Sequence of chain 1.VA:
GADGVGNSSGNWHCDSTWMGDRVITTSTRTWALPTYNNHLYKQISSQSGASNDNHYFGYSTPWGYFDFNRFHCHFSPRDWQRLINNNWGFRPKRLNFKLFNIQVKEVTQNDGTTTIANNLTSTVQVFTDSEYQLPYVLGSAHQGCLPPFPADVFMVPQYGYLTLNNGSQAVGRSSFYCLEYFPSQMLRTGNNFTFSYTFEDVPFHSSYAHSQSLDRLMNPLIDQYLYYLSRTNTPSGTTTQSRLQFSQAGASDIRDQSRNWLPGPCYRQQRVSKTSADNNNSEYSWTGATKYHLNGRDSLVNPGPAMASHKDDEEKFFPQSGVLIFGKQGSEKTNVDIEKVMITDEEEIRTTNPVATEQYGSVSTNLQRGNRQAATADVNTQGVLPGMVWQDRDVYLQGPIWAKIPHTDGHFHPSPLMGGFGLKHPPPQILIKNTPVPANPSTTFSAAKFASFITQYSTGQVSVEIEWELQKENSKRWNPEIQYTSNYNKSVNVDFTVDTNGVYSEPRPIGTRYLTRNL

Binding-site contacts:
Ligand atom N7 contacts residue SER631 of chain 1.VA at 3.3 Å.
Ligand atom C6 contacts residue VAL418 of chain 1.VA at 4.0 Å (hydrophobic).
Ligand atom O4' contacts residue HIS629 of chain 1.VA at 4.2 Å.
Ligand atom O5' contacts residue PRO630 of chain 1.VA at 3.9 Å.
Ligand atom N6 contacts residue PHE637 of chain 1.VA at 4.0 Å.
Ligand atom C2 contacts residue PRO630 of chain 1.VA at 3.5 Å (hydrophobic).
Ligand atom N9 contacts residue PRO630 of chain 1.VA at 4.0 Å.
Ligand atom O1P contacts residue PRO630 of chain 1.VA at 4.3 Å.
Ligand atom N1 contacts residue GLY638 of chain 1.VA at 3.5 Å (h-bond).
Ligand atom N7 contacts residue PRO419 of chain 1.VA at 4.0 Å.
Ligand atom N9 contacts residue HIS629 of chain 1.VA at 4.3 Å.
Ligand atom C5 contacts residue PRO630 of chain 1.VA at 4.1 Å (hydrophobic).
Ligand atom N7 contacts residue HIS629 of chain 1.VA at 4.3 Å.
Ligand atom C6 contacts residue PRO419 of chain 1.VA at 4.1 Å (hydrophobic).
Ligand atom C4 contacts residue PRO630 of chain 1.VA at 3.6 Å (hydrophobic).
Ligand atom N6 contacts residue VAL418 of chain 1.VA at 3.5 Å.
Ligand atom C4 contacts residue SER631 of chain 1.VA at 4.4 Å.
Ligand atom O1P contacts residue LYS640 of chain 1.VA at 4.4 Å.
Ligand atom C6 contacts residue SER631 of chain 1.VA at 4.3 Å.
Ligand atom N1 contacts residue VAL418 of chain 1.VA at 4.1 Å.
Ligand atom C1' contacts residue PRO630 of chain 1.VA at 4.0 Å (hydrophobic).
Ligand atom C2' contacts residue HIS629 of chain 1.VA at 4.5 Å.
Ligand atom N6 contacts residue PRO419 of chain 1.VA at 4.5 Å.
Ligand atom P contacts residue HIS627 of chain 1.VA at 4.0 Å.
Ligand atom N1 contacts residue PRO419 of chain 1.VA at 4.4 Å.
Ligand atom C8 contacts residue HIS629 of chain 1.VA at 3.6 Å.
Ligand atom C8 contacts residue SER631 of chain 1.VA at 3.8 Å.
Ligand atom P contacts residue PRO630 of chain 1.VA at 4.5 Å.
Ligand atom C5 contacts residue PRO419 of chain 1.VA at 4.0 Å (hydrophobic).
Ligand atom N1 contacts residue PRO630 of chain 1.VA at 4.0 Å.
Ligand atom C4 contacts residue PRO419 of chain 1.VA at 4.4 Å (hydrophobic).
Ligand atom N3 contacts residue PRO630 of chain 1.VA at 3.3 Å.
Ligand atom O4' contacts residue PRO630 of chain 1.VA at 3.4 Å.
Ligand atom C5 contacts residue SER631 of chain 1.VA at 3.9 Å.
Ligand atom C1' contacts residue HIS629 of chain 1.VA at 3.8 Å.
Ligand atom C6 contacts residue PRO630 of chain 1.VA at 4.3 Å (hydrophobic).
Ligand atom N6 contacts residue SER631 of chain 1.VA at 4.2 Å.
Ligand atom C6 contacts residue GLY638 of chain 1.VA at 3.9 Å.
Ligand atom N6 contacts residue GLY638 of chain 1.VA at 3.0 Å (h-bond).
Ligand atom C8 contacts residue PRO419 of chain 1.VA at 4.4 Å (hydrophobic).

The protein below binds the small molecule below.
Small molecule (SMILES): Nc1ncnc2c1ncn2[C@H]1C[C@H](O)[C@@H](COP(=O)(O)O)O1